The protein below binds the small molecule below.
Small molecule (SMILES): CCCCCCCCCCC(CCCCCCCCCC)(CO[C@@H]1O[C@H](CO)[C@@H](O[C@H]2O[C@H](CO)[C@@H](O)[C@H](O)[C@H]2O)[C@H](O)[C@H]1O)CO[C@@H]1O[C@H](CO)[C@@H](O[C@H]2O[C@H](CO)[C@@H](O)[C@H](O)[C@H]2O)[C@H](O)[C@H]1O

Sequence of chain 1.B:
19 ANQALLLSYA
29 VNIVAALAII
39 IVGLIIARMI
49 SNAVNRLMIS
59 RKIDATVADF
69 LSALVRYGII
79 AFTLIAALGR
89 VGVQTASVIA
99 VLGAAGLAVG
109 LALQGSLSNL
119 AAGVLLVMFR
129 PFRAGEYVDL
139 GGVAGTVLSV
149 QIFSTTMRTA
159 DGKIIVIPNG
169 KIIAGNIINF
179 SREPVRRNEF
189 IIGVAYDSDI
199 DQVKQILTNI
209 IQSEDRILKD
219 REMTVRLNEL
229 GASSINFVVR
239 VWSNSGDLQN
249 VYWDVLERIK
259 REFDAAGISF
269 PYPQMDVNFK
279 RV

Binding-site contacts:
Ligand atom CBA contacts residue THR81 of chain 1.B at 4.2 Å.
Ligand atom CCL contacts residue ASN30 of chain 1.C at 3.8 Å.
Ligand atom CCQ contacts residue ASN30 of chain 1.C at 4.5 Å.
Ligand atom OAN contacts residue SER26 of chain 1.C at 3.8 Å.
Ligand atom C2 contacts residue GLY90 of chain 1.C at 3.7 Å.
Ligand atom CCM contacts residue GLY90 of chain 1.C at 4.4 Å.
Ligand atom CBJ contacts residue TYR27 of chain 1.C at 3.8 Å (hydrophobic).
Ligand atom CAY contacts residue PHE80 of chain 1.B at 4.4 Å (hydrophobic).
Ligand atom C3 contacts residue GLY90 of chain 1.C at 4.4 Å.
Ligand atom CBB contacts residue ILE31 of chain 1.C at 4.3 Å (hydrophobic).
Ligand atom CBG contacts residue VAL89 of chain 1.C at 3.9 Å (hydrophobic).
Ligand atom CBJ contacts residue VAL89 of chain 1.C at 4.4 Å (hydrophobic).
Ligand atom CBF contacts residue VAL89 of chain 1.C at 4.0 Å (hydrophobic).
Ligand atom CBQ contacts residue GLY90 of chain 1.C at 3.8 Å.
Ligand atom CBH contacts residue TYR27 of chain 1.C at 3.9 Å (hydrophobic).
Ligand atom CAZ contacts residue VAL89 of chain 1.C at 3.8 Å (hydrophobic).
Ligand atom CCH contacts residue SER26 of chain 1.C at 4.2 Å.
Ligand atom CBE contacts residue ALA84 of chain 1.B at 3.9 Å (hydrophobic).
Ligand atom OAP contacts residue ASN30 of chain 1.C at 4.3 Å.
Ligand atom O2 contacts residue GLY90 of chain 1.C at 4.0 Å.
Ligand atom O1 contacts residue GLY90 of chain 1.C at 4.3 Å.
Ligand atom CBL contacts residue TYR27 of chain 1.C at 4.4 Å (hydrophobic).
Ligand atom CAB contacts residue ILE44 of chain 1.B at 4.1 Å (hydrophobic).
Ligand atom CBA contacts residue PHE80 of chain 1.B at 4.3 Å (hydrophobic).
Ligand atom CBD contacts residue ILE31 of chain 1.C at 3.8 Å (hydrophobic).
Ligand atom CBT contacts residue GLY90 of chain 1.C at 3.8 Å.
Ligand atom CAW contacts residue VAL91 of chain 1.C at 4.1 Å (hydrophobic).
Ligand atom O3 contacts residue GLY90 of chain 1.C at 4.1 Å.
Ligand atom O2 contacts residue GLN92 of chain 1.C at 4.4 Å.
Ligand atom CCH contacts residue ASN30 of chain 1.C at 3.2 Å.
Ligand atom CAX contacts residue VAL89 of chain 1.C at 4.4 Å (hydrophobic).
Ligand atom CAA contacts residue ILE77 of chain 1.B at 4.2 Å (hydrophobic).
Ligand atom CAY contacts residue THR81 of chain 1.B at 4.1 Å.
Ligand atom CBT contacts residue VAL89 of chain 1.C at 4.4 Å (hydrophobic).
Ligand atom CBQ contacts residue VAL89 of chain 1.C at 3.6 Å (hydrophobic).
Ligand atom CCQ contacts residue SER26 of chain 1.C at 4.5 Å.
Ligand atom OAN contacts residue ASN30 of chain 1.C at 3.3 Å (h-bond).
Ligand atom CBI contacts residue ALA84 of chain 1.B at 4.3 Å (hydrophobic).
Ligand atom OAN contacts residue TYR27 of chain 1.C at 3.7 Å.

Sequence of chain 1.C:
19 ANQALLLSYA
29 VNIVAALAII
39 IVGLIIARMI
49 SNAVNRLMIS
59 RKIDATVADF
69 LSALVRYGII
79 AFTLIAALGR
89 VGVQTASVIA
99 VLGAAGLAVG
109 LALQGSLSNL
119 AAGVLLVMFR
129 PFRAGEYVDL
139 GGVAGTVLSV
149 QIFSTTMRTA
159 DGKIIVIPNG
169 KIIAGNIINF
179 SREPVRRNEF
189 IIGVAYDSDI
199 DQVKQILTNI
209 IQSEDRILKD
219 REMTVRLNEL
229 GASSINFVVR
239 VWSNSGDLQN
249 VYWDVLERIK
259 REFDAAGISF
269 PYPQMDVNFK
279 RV